Binding-site contacts:
Ligand atom O2 contacts residue TRP63 of chain 1.B at 3.4 Å (h-bond).
Ligand atom O5 contacts residue TYR156 of chain 1.B at 3.3 Å.
Ligand atom O2 contacts residue TRP231 of chain 1.B at 3.5 Å.
Ligand atom O3 contacts residue TYR342 of chain 1.B at 3.5 Å (h-bond).
Ligand atom C1 contacts residue TRP341 of chain 1.B at 3.6 Å (hydrophobic).
Ligand atom O2 contacts residue ASP66 of chain 1.B at 2.7 Å (salt-bridge).
Ligand atom O4 contacts residue GLU46 of chain 1.B at 3.5 Å (salt-bridge).
Ligand atom O6 contacts residue PHE157 of chain 1.B at 3.7 Å.
Ligand atom O2 contacts residue GLU112 of chain 1.B at 2.8 Å (salt-bridge).
Ligand atom O6 contacts residue PRO155 of chain 1.B at 3.3 Å.
Ligand atom O6 contacts residue GLU154 of chain 1.B at 2.6 Å (salt-bridge).
Ligand atom O6 contacts residue TYR156 of chain 1.B at 3.1 Å (h-bond).
Ligand atom C1 contacts residue TRP231 of chain 1.B at 3.7 Å (hydrophobic).
Ligand atom C6 contacts residue GLU154 of chain 1.B at 3.3 Å.
Ligand atom C3 contacts residue ASP66 of chain 1.B at 3.3 Å.
Ligand atom O6 contacts residue ARG345 of chain 1.B at 3.4 Å.
Ligand atom O4 contacts residue GLU45 of chain 1.B at 3.6 Å (salt-bridge).
Ligand atom O3 contacts residue ALA64 of chain 1.B at 3.7 Å.
Ligand atom C2 contacts residue ASP66 of chain 1.B at 3.4 Å.
Ligand atom O1 contacts residue ASN13 of chain 1.B at 3.7 Å.
Ligand atom C3 contacts residue TRP63 of chain 1.B at 3.7 Å (hydrophobic).
Ligand atom O3 contacts residue GLU46 of chain 1.B at 3.5 Å (salt-bridge).
Ligand atom O3 contacts residue ASP66 of chain 1.B at 2.8 Å (salt-bridge).
Ligand atom C1 contacts residue TYR156 of chain 1.B at 3.6 Å (hydrophobic).
Ligand atom O3 contacts residue GLU45 of chain 1.B at 2.4 Å (salt-bridge).
Ligand atom O2 contacts residue ALA64 of chain 1.B at 3.4 Å.
Ligand atom C4 contacts residue TRP341 of chain 1.B at 3.7 Å (hydrophobic).
Ligand atom C3 contacts residue GLU45 of chain 1.B at 2.9 Å.
Ligand atom C1 contacts residue ASP15 of chain 1.B at 3.1 Å.
Ligand atom O1 contacts residue LYS16 of chain 1.B at 3.1 Å (salt-bridge).
Ligand atom C6 contacts residue TRP341 of chain 1.B at 3.7 Å (hydrophobic).
Ligand atom C6 contacts residue ARG345 of chain 1.B at 3.5 Å.
Ligand atom C5 contacts residue GLU154 of chain 1.B at 3.5 Å.
Ligand atom O2 contacts residue ARG67 of chain 1.B at 2.7 Å (salt-bridge).
Ligand atom O3 contacts residue TRP63 of chain 1.B at 2.9 Å (h-bond).
Ligand atom O3 contacts residue ARG67 of chain 1.B at 2.8 Å (salt-bridge).
Ligand atom O2 contacts residue LYS16 of chain 1.B at 2.7 Å (salt-bridge).
Ligand atom O5 contacts residue TRP341 of chain 1.B at 3.2 Å.
Ligand atom C2 contacts residue LYS16 of chain 1.B at 3.6 Å.
Ligand atom O1 contacts residue ASP15 of chain 1.B at 2.5 Å (salt-bridge).

Sequence of chain 1.B:
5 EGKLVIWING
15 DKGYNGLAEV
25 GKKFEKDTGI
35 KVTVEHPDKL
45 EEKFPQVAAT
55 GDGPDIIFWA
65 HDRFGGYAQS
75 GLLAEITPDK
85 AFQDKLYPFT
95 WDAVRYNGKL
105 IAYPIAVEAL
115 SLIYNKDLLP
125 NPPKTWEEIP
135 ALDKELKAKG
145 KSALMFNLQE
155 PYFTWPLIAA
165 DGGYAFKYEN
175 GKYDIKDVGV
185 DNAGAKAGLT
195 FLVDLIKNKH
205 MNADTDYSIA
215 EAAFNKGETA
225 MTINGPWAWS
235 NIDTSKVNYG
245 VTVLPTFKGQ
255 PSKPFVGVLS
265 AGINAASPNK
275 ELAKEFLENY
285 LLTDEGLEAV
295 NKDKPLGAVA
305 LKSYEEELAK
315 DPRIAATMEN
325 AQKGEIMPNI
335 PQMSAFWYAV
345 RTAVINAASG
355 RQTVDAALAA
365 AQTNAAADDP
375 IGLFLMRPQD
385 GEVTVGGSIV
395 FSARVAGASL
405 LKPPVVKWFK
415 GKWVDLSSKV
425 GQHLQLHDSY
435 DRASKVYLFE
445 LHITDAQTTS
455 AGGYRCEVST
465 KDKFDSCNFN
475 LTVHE

This protein binds this small molecule.
Small molecule (SMILES): OC[C@H]1OC(O)[C@H](O)C(O)C1O[C@H]1O[C@H](CO)[C@@H](O[C@H]2O[C@H](CO)[C@@H](O)[C@H](O)[C@H]2O)[C@H](O)[C@H]1O